Binding-site contacts:
Ligand atom C8 contacts residue PHE413 of chain 1.A at 4.5 Å (hydrophobic).
Ligand atom C3 contacts residue CYS414 of chain 1.A at 3.9 Å (hydrophobic).
Ligand atom C12 contacts residue CYS409 of chain 1.A at 3.7 Å (hydrophobic).
Ligand atom C14 contacts residue PHE413 of chain 1.A at 4.5 Å (hydrophobic).
Ligand atom C11 contacts residue CYS409 of chain 1.A at 3.9 Å (hydrophobic).
Ligand atom C1 contacts residue PHE410 of chain 1.A at 3.9 Å (hydrophobic).
Ligand atom C22 contacts residue PHE191 of chain 1.A at 4.3 Å (hydrophobic).
Ligand atom C22 contacts residue LEU195 of chain 1.A at 4.2 Å (hydrophobic).
Ligand atom C16 contacts residue PHE191 of chain 1.A at 4.2 Å (hydrophobic).
Ligand atom C2 contacts residue PHE410 of chain 1.A at 3.6 Å (hydrophobic).
Ligand atom C19 contacts residue PHE410 of chain 1.A at 3.9 Å (hydrophobic).
Ligand atom C17 contacts residue PHE191 of chain 1.A at 4.3 Å (hydrophobic).
Ligand atom C21 contacts residue PHE190 of chain 1.A at 3.8 Å (hydrophobic).
Ligand atom C11 contacts residue PHE410 of chain 1.A at 4.3 Å (hydrophobic).
Ligand atom C2 contacts residue CYS414 of chain 1.A at 4.1 Å (hydrophobic).
Ligand atom C1 contacts residue PHE413 of chain 1.A at 4.2 Å (hydrophobic).
Ligand atom C9 contacts residue PHE413 of chain 1.A at 4.1 Å (hydrophobic).
Ligand atom C6 contacts residue PHE413 of chain 1.A at 4.3 Å (hydrophobic).
Ligand atom C27 contacts residue LEU199 of chain 1.A at 4.4 Å (hydrophobic).
Ligand atom O1 contacts residue CYS414 of chain 1.A at 3.5 Å.
Ligand atom C1 contacts residue CYS409 of chain 1.A at 4.0 Å (hydrophobic).
Ligand atom C3 contacts residue PHE413 of chain 1.A at 4.3 Å (hydrophobic).
Ligand atom C5 contacts residue PHE413 of chain 1.A at 4.5 Å (hydrophobic).
Ligand atom C7 contacts residue PHE413 of chain 1.A at 4.2 Å (hydrophobic).
Ligand atom C24 contacts residue LEU195 of chain 1.A at 4.1 Å (hydrophobic).

Sequence of chain 1.A:
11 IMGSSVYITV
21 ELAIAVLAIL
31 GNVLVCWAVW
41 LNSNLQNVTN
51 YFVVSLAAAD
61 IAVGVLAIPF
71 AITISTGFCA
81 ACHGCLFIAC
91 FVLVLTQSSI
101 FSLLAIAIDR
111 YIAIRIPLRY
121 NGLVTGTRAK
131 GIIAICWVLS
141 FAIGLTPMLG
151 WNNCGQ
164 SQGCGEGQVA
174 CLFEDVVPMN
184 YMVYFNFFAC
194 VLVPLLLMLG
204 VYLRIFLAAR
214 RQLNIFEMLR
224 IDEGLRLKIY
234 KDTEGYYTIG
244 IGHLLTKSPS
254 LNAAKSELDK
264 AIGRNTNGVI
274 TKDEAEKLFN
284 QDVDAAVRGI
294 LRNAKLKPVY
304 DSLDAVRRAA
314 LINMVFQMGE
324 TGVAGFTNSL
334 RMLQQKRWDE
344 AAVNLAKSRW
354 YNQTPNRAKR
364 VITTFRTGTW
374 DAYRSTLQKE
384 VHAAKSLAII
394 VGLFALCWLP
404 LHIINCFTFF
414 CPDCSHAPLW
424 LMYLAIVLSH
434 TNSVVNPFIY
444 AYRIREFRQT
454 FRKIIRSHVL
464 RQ

This protein binds this small molecule.
Small molecule (SMILES): CC(C)CCC[C@@H](C)[C@H]1CC[C@H]2[C@@H]3CC=C4C[C@@H](O)CC[C@]4(C)[C@H]3CC[C@]12C